Sequence of chain 25.D:
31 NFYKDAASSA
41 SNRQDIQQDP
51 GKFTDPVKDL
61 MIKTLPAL

Binding-site contacts:
Ligand atom C5 contacts residue TRP38 of chain 25.B at 3.9 Å (hydrophobic).
Ligand atom O6 contacts residue LYS58 of chain 25.D at 4.2 Å.
Ligand atom C6 contacts residue TRP38 of chain 25.B at 3.9 Å (hydrophobic).
Ligand atom O6 contacts residue TRP38 of chain 25.B at 3.7 Å.
Ligand atom N3 contacts residue TRP38 of chain 25.B at 4.3 Å.
Ligand atom C8 contacts residue TRP38 of chain 25.B at 4.1 Å (hydrophobic).
Ligand atom N9 contacts residue TRP38 of chain 25.B at 4.4 Å.
Ligand atom C4 contacts residue TRP38 of chain 25.B at 4.1 Å (hydrophobic).
Ligand atom N1 contacts residue LYS58 of chain 25.D at 4.0 Å.
Ligand atom C2 contacts residue TRP38 of chain 25.B at 4.2 Å (hydrophobic).
Ligand atom N1 contacts residue TRP38 of chain 25.B at 4.1 Å.
Ligand atom N7 contacts residue TRP38 of chain 25.B at 3.7 Å.

This small molecule binds to this protein.
Small molecule (SMILES): Nc1nc2[nH]cnc2c(=O)[nH]1

Sequence of chain 25.B:
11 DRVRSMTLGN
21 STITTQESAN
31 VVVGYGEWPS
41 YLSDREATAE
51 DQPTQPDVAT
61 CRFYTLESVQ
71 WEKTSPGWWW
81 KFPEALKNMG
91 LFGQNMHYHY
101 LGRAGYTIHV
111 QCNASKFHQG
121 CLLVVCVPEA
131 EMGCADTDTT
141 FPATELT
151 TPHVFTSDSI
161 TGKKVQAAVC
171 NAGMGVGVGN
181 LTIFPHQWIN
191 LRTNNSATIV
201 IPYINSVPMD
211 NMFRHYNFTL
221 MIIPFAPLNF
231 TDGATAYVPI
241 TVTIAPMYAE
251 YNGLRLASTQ